Binding-site contacts:
Ligand atom C4 contacts residue PHE123 of chain 1.D at 3.9 Å (hydrophobic).
Ligand atom O2 contacts residue ARG63 of chain 1.D at 2.7 Å (salt-bridge).
Ligand atom C1 contacts residue ARG63 of chain 1.D at 3.5 Å.
Ligand atom O5 contacts residue HIS195 of chain 1.D at 3.0 Å.
Ligand atom C5 contacts residue NI1 of chain 1.W at 2.9 Å.
Ligand atom O3 contacts residue HIS59 of chain 1.D at 3.3 Å (h-bond).
Ligand atom O2 contacts residue TYR265 of chain 1.D at 2.6 Å (h-bond).
Ligand atom C3 contacts residue TYR265 of chain 1.D at 3.8 Å (hydrophobic).
Ligand atom C4 contacts residue ALA299 of chain 1.D at 3.6 Å (hydrophobic).
Ligand atom O2 contacts residue ASN194 of chain 1.D at 3.2 Å (h-bond).
Ligand atom O4 contacts residue ALA299 of chain 1.D at 3.0 Å.
Ligand atom O4 contacts residue ILE302 of chain 1.D at 4.0 Å.
Ligand atom O4 contacts residue PHE294 of chain 1.D at 3.8 Å.
Ligand atom O2 contacts residue PHE303 of chain 1.D at 3.3 Å.
Ligand atom C6 contacts residue NI1 of chain 1.W at 3.0 Å.
Ligand atom O5 contacts residue NI1 of chain 1.W at 2.2 Å (h-bond).
Ligand atom C6 contacts residue ILE302 of chain 1.D at 4.0 Å (hydrophobic).
Ligand atom O1 contacts residue ASN194 of chain 1.D at 3.1 Å (h-bond).
Ligand atom C1 contacts residue ASN194 of chain 1.D at 3.2 Å.
Ligand atom C3 contacts residue PHE303 of chain 1.D at 3.7 Å (hydrophobic).
Ligand atom O3 contacts residue ILE302 of chain 1.D at 4.0 Å.
Ligand atom O3 contacts residue PHE294 of chain 1.D at 3.8 Å.
Ligand atom O3 contacts residue NI1 of chain 1.W at 2.3 Å (h-bond).
Ligand atom O3 contacts residue GLN241 of chain 1.D at 2.7 Å (h-bond).
Ligand atom C5 contacts residue HIS195 of chain 1.D at 4.0 Å.
Ligand atom C6 contacts residue ALA299 of chain 1.D at 4.0 Å (hydrophobic).
Ligand atom C6 contacts residue GLU267 of chain 1.D at 3.9 Å.
Ligand atom C2 contacts residue HIS195 of chain 1.D at 3.7 Å.
Ligand atom O5 contacts residue GLU267 of chain 1.D at 3.8 Å.
Ligand atom O4 contacts residue GLN241 of chain 1.D at 3.7 Å.
Ligand atom C6 contacts residue GLN241 of chain 1.D at 3.6 Å.
Ligand atom C1 contacts residue PHE303 of chain 1.D at 3.3 Å (hydrophobic).
Ligand atom O5 contacts residue HIS59 of chain 1.D at 3.6 Å.
Ligand atom C2 contacts residue PHE303 of chain 1.D at 3.5 Å (hydrophobic).
Ligand atom C1 contacts residue TYR265 of chain 1.D at 3.5 Å (hydrophobic).
Ligand atom O3 contacts residue GLU267 of chain 1.D at 3.0 Å (salt-bridge).
Ligand atom C6 contacts residue PHE294 of chain 1.D at 4.0 Å (hydrophobic).
Ligand atom O1 contacts residue ARG63 of chain 1.D at 2.7 Å (salt-bridge).
Ligand atom C2 contacts residue TYR265 of chain 1.D at 3.9 Å (hydrophobic).
Ligand atom O1 contacts residue PHE303 of chain 1.D at 3.4 Å.

The protein below binds the small molecule below.
Small molecule (SMILES): O=C(O)CCCC(=O)C(=O)O

Sequence of chain 1.D:
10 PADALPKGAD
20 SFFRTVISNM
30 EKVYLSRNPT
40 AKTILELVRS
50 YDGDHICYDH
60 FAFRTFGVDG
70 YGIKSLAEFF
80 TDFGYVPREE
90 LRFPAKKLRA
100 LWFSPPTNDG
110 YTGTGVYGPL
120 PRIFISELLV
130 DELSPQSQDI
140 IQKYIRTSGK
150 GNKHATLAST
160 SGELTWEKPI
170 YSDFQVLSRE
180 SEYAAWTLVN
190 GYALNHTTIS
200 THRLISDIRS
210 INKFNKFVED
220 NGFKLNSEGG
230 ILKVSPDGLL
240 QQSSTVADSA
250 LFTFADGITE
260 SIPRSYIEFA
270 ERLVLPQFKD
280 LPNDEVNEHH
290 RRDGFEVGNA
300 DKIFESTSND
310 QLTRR